Sequence of chain 2.A:
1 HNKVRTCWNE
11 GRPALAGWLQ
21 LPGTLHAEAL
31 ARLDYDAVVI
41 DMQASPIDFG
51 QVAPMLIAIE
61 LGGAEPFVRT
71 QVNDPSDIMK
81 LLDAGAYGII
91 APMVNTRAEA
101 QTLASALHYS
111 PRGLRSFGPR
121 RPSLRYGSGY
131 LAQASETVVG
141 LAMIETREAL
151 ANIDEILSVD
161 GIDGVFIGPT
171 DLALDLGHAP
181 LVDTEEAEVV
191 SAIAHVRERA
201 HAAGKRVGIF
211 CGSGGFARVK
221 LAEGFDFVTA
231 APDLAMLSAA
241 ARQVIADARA

Binding-site contacts:
Ligand atom O4 contacts residue ARG69 of chain 2.A at 3.8 Å.
Ligand atom C3 contacts residue MET143 of chain 2.A at 4.4 Å (hydrophobic).
Ligand atom O2 contacts residue PRO169 of chain 2.A at 4.3 Å.
Ligand atom O4 contacts residue PRO169 of chain 2.A at 4.2 Å.
Ligand atom C3 contacts residue ARG69 of chain 2.A at 3.6 Å.
Ligand atom C2 contacts residue ARG69 of chain 2.A at 3.6 Å.
Ligand atom O3 contacts residue GLN43 of chain 2.A at 4.2 Å.
Ligand atom C2 contacts residue THR170 of chain 2.A at 4.2 Å.
Ligand atom O2 contacts residue ASP171 of chain 2.A at 3.0 Å (salt-bridge).
Ligand atom O2 contacts residue MG1 of chain 2.C at 2.1 Å.
Ligand atom O1 contacts residue ASP171 of chain 2.A at 3.9 Å.
Ligand atom C3 contacts residue MG1 of chain 2.C at 4.1 Å.
Ligand atom O1 contacts residue MG1 of chain 2.C at 3.9 Å.
Ligand atom O1 contacts residue GLY168 of chain 2.A at 3.4 Å.
Ligand atom O4 contacts residue PHE210 of chain 2.A at 3.4 Å.
Ligand atom C1 contacts residue THR170 of chain 2.A at 3.1 Å.
Ligand atom O3 contacts residue ARG69 of chain 2.A at 2.7 Å (salt-bridge).
Ligand atom O4 contacts residue GLY168 of chain 2.A at 3.8 Å.
Ligand atom O2 contacts residue GLY168 of chain 2.A at 3.7 Å.
Ligand atom O1 contacts residue THR170 of chain 2.A at 2.7 Å (h-bond).
Ligand atom C1 contacts residue MG1 of chain 2.C at 2.7 Å.
Ligand atom C1 contacts residue GLY168 of chain 2.A at 3.5 Å.
Ligand atom O3 contacts residue GLY168 of chain 2.A at 4.0 Å.
Ligand atom O3 contacts residue ASP171 of chain 2.A at 4.1 Å.
Ligand atom O3 contacts residue MG1 of chain 2.C at 2.0 Å.
Ligand atom O3 contacts residue GLU145 of chain 2.A at 3.1 Å (salt-bridge).
Ligand atom O3 contacts residue MET143 of chain 2.A at 3.4 Å.
Ligand atom C1 contacts residue GLU145 of chain 2.A at 3.8 Å.
Ligand atom O4 contacts residue PHE166 of chain 2.A at 3.9 Å.
Ligand atom O1 contacts residue PRO169 of chain 2.A at 3.4 Å (h-bond).
Ligand atom C2 contacts residue MG1 of chain 2.C at 2.7 Å.
Ligand atom C3 contacts residue PHE210 of chain 2.A at 3.8 Å (hydrophobic).
Ligand atom C1 contacts residue PRO169 of chain 2.A at 4.0 Å (hydrophobic).
Ligand atom C2 contacts residue MET143 of chain 2.A at 4.0 Å (hydrophobic).
Ligand atom C2 contacts residue GLY168 of chain 2.A at 3.8 Å.
Ligand atom O4 contacts residue MET143 of chain 2.A at 3.6 Å.
Ligand atom O2 contacts residue THR170 of chain 2.A at 3.1 Å (h-bond).
Ligand atom C1 contacts residue ASP171 of chain 2.A at 3.8 Å.
Ligand atom C2 contacts residue GLU145 of chain 2.A at 3.8 Å.
Ligand atom O2 contacts residue GLU145 of chain 2.A at 3.1 Å (salt-bridge).

A protein and the small-molecule ligand that binds it are described below.
Small molecule (SMILES): O=C(O)C(=O)CO